Sequence of chain 1.A:
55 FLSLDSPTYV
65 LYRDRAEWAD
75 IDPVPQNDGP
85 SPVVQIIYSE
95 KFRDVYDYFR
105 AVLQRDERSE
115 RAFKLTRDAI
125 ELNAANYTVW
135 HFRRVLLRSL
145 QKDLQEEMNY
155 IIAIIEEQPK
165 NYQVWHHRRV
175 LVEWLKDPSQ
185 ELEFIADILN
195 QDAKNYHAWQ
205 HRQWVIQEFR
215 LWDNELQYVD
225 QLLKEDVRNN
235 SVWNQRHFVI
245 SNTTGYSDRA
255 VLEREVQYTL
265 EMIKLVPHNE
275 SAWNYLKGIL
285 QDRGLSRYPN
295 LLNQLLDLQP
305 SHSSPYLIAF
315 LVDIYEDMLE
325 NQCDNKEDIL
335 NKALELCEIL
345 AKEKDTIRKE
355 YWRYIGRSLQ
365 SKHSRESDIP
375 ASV

Sequence of chain 1.C:
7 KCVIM

Binding-site contacts:
Ligand atom C14 contacts residue ARG202 of chain 1.B at 3.8 Å.
Ligand atom C2 contacts residue TYR361 of chain 1.B at 3.8 Å (hydrophobic).
Ligand atom C3 contacts residue TYR361 of chain 1.B at 3.9 Å (hydrophobic).
Ligand atom C5 contacts residue TYR300 of chain 1.B at 3.7 Å (hydrophobic).
Ligand atom C7 contacts residue TRP303 of chain 1.B at 3.9 Å (hydrophobic).
Ligand atom C4 contacts residue CYS8 of chain 1.C at 3.6 Å (hydrophobic).
Ligand atom C11 contacts residue ILE10 of chain 1.C at 3.9 Å (hydrophobic).
Ligand atom C7 contacts residue ILE10 of chain 1.C at 4.0 Å (hydrophobic).
Ligand atom C2 contacts residue ZN1 of chain 1.D at 3.5 Å.
Ligand atom C3 contacts residue TYR300 of chain 1.B at 3.5 Å (hydrophobic).
Ligand atom C15 contacts residue TRP102 of chain 1.B at 4.0 Å (hydrophobic).
Ligand atom C14 contacts residue TRP102 of chain 1.B at 3.8 Å (hydrophobic).
Ligand atom C5 contacts residue ILE10 of chain 1.C at 3.8 Å (hydrophobic).
Ligand atom C2 contacts residue CYS8 of chain 1.C at 2.6 Å (hydrophobic).
Ligand atom C2 contacts residue ASP297 of chain 1.B at 4.0 Å.
Ligand atom C9 contacts residue GLY250 of chain 1.B at 3.5 Å.
Ligand atom C15 contacts residue TYR205 of chain 1.B at 3.7 Å (hydrophobic).
Ligand atom C5 contacts residue TYR361 of chain 1.B at 3.2 Å (hydrophobic).
Ligand atom C11 contacts residue ARG202 of chain 1.B at 4.0 Å.
Ligand atom C1 contacts residue ASP297 of chain 1.B at 3.3 Å.
Ligand atom C8 contacts residue GLY250 of chain 1.B at 3.6 Å.
Ligand atom C2 contacts residue TYR300 of chain 1.B at 3.6 Å (hydrophobic).
Ligand atom C15 contacts residue CYS206 of chain 1.B at 4.0 Å (hydrophobic).
Ligand atom C6 contacts residue TYR300 of chain 1.B at 3.5 Å (hydrophobic).
Ligand atom C7 contacts residue HIS248 of chain 1.B at 4.0 Å.
Ligand atom C15 contacts residue CYS254 of chain 1.B at 4.0 Å (hydrophobic).
Ligand atom C13 contacts residue ARG202 of chain 1.B at 4.0 Å.
Ligand atom C14 contacts residue ILE10 of chain 1.C at 3.6 Å (hydrophobic).
Ligand atom C2 contacts residue CYS299 of chain 1.B at 3.5 Å (hydrophobic).
Ligand atom C12 contacts residue TRP303 of chain 1.B at 3.7 Å (hydrophobic).
Ligand atom C12 contacts residue CYS254 of chain 1.B at 3.5 Å (hydrophobic).
Ligand atom C7 contacts residue GLY250 of chain 1.B at 3.7 Å.
Ligand atom C8 contacts residue ILE10 of chain 1.C at 4.0 Å (hydrophobic).
Ligand atom C4 contacts residue VAL9 of chain 1.C at 3.7 Å (hydrophobic).
Ligand atom C10 contacts residue TYR166 of chain 1.A at 3.7 Å (hydrophobic).
Ligand atom C1 contacts residue ZN1 of chain 1.D at 3.4 Å.
Ligand atom C3 contacts residue CYS8 of chain 1.C at 3.4 Å (hydrophobic).
Ligand atom C1 contacts residue CYS8 of chain 1.C at 1.8 Å (hydrophobic).
Ligand atom C13 contacts residue CYS254 of chain 1.B at 4.0 Å (hydrophobic).
Ligand atom C6 contacts residue HIS248 of chain 1.B at 3.5 Å.

The protein below binds the small molecule below.
Small molecule (SMILES): C/C=C(\C)CC/C=C(\C)CCC=C(C)C

Sequence of chain 1.B:
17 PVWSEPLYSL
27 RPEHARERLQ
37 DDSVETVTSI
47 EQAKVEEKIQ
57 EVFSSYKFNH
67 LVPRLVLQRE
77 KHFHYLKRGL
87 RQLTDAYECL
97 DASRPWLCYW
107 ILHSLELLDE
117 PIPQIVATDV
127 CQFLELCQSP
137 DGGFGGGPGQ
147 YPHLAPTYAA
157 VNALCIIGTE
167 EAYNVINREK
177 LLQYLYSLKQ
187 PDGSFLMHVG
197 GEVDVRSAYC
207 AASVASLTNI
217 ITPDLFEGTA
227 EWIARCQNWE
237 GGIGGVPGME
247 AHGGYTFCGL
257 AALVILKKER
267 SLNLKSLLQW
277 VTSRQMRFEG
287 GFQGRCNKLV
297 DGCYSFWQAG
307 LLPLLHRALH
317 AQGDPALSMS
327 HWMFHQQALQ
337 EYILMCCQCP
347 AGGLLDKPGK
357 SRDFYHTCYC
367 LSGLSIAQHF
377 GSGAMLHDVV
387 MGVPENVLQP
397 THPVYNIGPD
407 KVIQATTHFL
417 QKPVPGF